Sequence of chain 1.A:
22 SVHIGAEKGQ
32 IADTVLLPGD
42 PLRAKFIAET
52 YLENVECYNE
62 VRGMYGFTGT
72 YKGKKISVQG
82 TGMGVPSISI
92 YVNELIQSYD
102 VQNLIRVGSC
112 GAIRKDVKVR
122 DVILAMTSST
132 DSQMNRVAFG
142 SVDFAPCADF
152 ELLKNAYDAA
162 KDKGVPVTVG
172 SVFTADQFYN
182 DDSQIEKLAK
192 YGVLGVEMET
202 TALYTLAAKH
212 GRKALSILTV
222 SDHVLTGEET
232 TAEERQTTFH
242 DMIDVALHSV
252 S

Sequence of chain 4.A:
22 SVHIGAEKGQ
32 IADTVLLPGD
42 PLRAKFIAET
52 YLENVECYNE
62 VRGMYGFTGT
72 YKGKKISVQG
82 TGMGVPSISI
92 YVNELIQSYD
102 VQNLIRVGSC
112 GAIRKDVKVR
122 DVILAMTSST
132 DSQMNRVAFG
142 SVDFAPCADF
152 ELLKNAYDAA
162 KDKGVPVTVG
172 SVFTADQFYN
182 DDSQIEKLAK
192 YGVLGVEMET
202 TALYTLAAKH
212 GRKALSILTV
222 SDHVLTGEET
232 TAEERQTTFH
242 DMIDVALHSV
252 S

A small-molecule ligand and the protein it binds are described below.
Small molecule (SMILES): Nc1nc2c(ncn2COC(CO)CO)c(=O)[nH]1

Binding-site contacts:
Ligand atom O3' contacts residue ARG63 of chain 4.A at 3.6 Å.
Ligand atom C2 contacts residue VAL197 of chain 1.A at 3.8 Å (hydrophobic).
Ligand atom O4' contacts residue MET84 of chain 1.A at 3.8 Å.
Ligand atom C8 contacts residue CYS111 of chain 1.A at 3.5 Å (hydrophobic).
Ligand atom C4 contacts residue VAL197 of chain 1.A at 3.4 Å (hydrophobic).
Ligand atom C8 contacts residue GLY112 of chain 1.A at 3.9 Å.
Ligand atom O3' contacts residue PHE179 of chain 1.A at 3.5 Å.
Ligand atom C6 contacts residue GLY112 of chain 1.A at 3.8 Å.
Ligand atom N2 contacts residue PHE179 of chain 1.A at 3.6 Å.
Ligand atom O3' contacts residue HIS24 of chain 4.A at 2.7 Å (h-bond).
Ligand atom N3 contacts residue PHE179 of chain 1.A at 3.8 Å.
Ligand atom N7 contacts residue GLY112 of chain 1.A at 3.2 Å (h-bond).
Ligand atom C6 contacts residue VAL197 of chain 1.A at 3.8 Å (hydrophobic).
Ligand atom C6 contacts residue PHE179 of chain 1.A at 3.9 Å (hydrophobic).
Ligand atom N1 contacts residue VAL197 of chain 1.A at 3.6 Å.
Ligand atom C4' contacts residue MET199 of chain 1.A at 3.5 Å (hydrophobic).
Ligand atom C3' contacts residue HIS24 of chain 4.A at 3.6 Å.
Ligand atom C3' contacts residue MET84 of chain 1.A at 3.5 Å (hydrophobic).
Ligand atom C8 contacts residue SER110 of chain 1.A at 3.4 Å.
Ligand atom C8 contacts residue SER222 of chain 1.A at 3.5 Å.
Ligand atom N3 contacts residue VAL197 of chain 1.A at 3.6 Å (h-bond).
Ligand atom N7 contacts residue CYS111 of chain 1.A at 3.4 Å.
Ligand atom O6 contacts residue VAL225 of chain 1.A at 3.5 Å.
Ligand atom O6 contacts residue ASP223 of chain 1.A at 3.8 Å.
Ligand atom N9 contacts residue SER110 of chain 1.A at 3.6 Å (h-bond).
Ligand atom N1 contacts residue PHE179 of chain 1.A at 3.8 Å.
Ligand atom C5 contacts residue VAL197 of chain 1.A at 3.5 Å (hydrophobic).
Ligand atom C2 contacts residue PHE179 of chain 1.A at 3.5 Å (hydrophobic).
Ligand atom C5 contacts residue GLY112 of chain 1.A at 3.4 Å.
Ligand atom O4' contacts residue GLU200 of chain 1.A at 2.7 Å (salt-bridge).
Ligand atom N3 contacts residue GLU198 of chain 1.A at 3.7 Å.
Ligand atom N3 contacts residue MET199 of chain 1.A at 3.8 Å.
Ligand atom O6 contacts residue GLY112 of chain 1.A at 3.5 Å.
Ligand atom C1' contacts residue SER110 of chain 1.A at 3.2 Å.
Ligand atom C2' contacts residue MET199 of chain 1.A at 3.9 Å (hydrophobic).
Ligand atom N2 contacts residue MET199 of chain 1.A at 3.7 Å.
Ligand atom N2 contacts residue VAL197 of chain 1.A at 3.6 Å.
Ligand atom N7 contacts residue SER222 of chain 1.A at 2.8 Å (h-bond).
Ligand atom C4' contacts residue GLU200 of chain 1.A at 3.3 Å.
Ligand atom C3' contacts residue ARG63 of chain 4.A at 3.7 Å.